The protein below binds the small molecule below.
Small molecule (SMILES): CC(=O)N[C@@H]1[C@@H](O)[C@H](O)[C@@H](CO)O[C@H]1O

Sequence of chain 1.C:
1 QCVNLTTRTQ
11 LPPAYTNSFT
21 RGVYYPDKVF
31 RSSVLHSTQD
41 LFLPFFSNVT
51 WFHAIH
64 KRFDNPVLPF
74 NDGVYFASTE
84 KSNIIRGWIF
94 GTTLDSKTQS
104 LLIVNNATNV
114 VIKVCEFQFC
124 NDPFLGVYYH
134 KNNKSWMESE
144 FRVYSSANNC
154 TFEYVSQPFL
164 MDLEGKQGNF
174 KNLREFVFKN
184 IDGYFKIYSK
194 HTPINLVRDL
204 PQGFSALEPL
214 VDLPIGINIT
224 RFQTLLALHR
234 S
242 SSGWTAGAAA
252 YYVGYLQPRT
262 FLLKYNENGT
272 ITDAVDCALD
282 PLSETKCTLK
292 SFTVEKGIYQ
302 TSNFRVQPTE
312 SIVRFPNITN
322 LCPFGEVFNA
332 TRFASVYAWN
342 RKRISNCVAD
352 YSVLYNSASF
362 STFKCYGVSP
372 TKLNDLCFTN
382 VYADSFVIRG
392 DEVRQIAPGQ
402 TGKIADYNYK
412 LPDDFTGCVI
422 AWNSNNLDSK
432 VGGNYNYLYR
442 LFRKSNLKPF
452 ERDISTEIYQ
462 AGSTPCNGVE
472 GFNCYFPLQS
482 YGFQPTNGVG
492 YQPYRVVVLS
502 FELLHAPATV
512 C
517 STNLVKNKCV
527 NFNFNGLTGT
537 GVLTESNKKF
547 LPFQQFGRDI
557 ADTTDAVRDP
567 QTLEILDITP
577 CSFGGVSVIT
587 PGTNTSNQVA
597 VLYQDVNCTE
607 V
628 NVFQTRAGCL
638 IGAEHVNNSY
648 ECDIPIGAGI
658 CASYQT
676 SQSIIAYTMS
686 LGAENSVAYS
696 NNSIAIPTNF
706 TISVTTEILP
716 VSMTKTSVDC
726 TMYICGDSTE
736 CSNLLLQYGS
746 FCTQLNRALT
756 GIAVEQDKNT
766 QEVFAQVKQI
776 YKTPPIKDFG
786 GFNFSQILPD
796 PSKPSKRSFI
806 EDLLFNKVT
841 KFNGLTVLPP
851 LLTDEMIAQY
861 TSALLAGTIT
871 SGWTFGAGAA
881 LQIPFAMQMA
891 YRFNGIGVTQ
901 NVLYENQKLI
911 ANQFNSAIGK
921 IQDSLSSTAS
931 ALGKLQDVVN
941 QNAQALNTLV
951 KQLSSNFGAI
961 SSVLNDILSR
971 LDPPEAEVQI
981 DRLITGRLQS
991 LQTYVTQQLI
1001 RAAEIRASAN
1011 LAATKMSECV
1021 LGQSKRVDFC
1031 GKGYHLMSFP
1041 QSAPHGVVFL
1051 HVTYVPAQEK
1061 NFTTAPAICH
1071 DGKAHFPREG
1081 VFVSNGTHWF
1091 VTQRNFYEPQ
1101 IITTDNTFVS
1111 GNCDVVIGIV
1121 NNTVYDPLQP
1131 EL

Binding-site contacts:
Ligand atom C4 contacts residue ASN109 of chain 1.C at 4.2 Å.
Ligand atom C7 contacts residue ASN109 of chain 1.C at 3.3 Å.
Ligand atom O4 contacts residue ASN112 of chain 1.C at 3.9 Å.
Ligand atom O3 contacts residue ASN112 of chain 1.C at 4.5 Å.
Ligand atom C4 contacts residue ASN112 of chain 1.C at 4.0 Å.
Ligand atom C3 contacts residue ASN112 of chain 1.C at 3.6 Å.
Ligand atom O6 contacts residue VAL158 of chain 1.C at 4.0 Å.
Ligand atom C6 contacts residue VAL114 of chain 1.C at 4.4 Å (hydrophobic).
Ligand atom C7 contacts residue THR111 of chain 1.C at 3.7 Å.
Ligand atom C5 contacts residue ASN112 of chain 1.C at 3.9 Å.
Ligand atom C5 contacts residue ASN109 of chain 1.C at 3.7 Å.
Ligand atom O7 contacts residue ASN109 of chain 1.C at 3.5 Å (h-bond).
Ligand atom O6 contacts residue VAL114 of chain 1.C at 3.4 Å.
Ligand atom N2 contacts residue THR111 of chain 1.C at 3.5 Å.
Ligand atom O7 contacts residue THR111 of chain 1.C at 2.8 Å (h-bond).
Ligand atom C1 contacts residue ASN109 of chain 1.C at 1.4 Å.
Ligand atom C3 contacts residue ASN109 of chain 1.C at 3.8 Å.
Ligand atom C1 contacts residue ASN112 of chain 1.C at 4.1 Å.
Ligand atom O5 contacts residue VAL114 of chain 1.C at 3.4 Å.
Ligand atom O5 contacts residue ASN109 of chain 1.C at 2.4 Å (h-bond).
Ligand atom N2 contacts residue ASN109 of chain 1.C at 2.8 Å (h-bond).
Ligand atom C2 contacts residue ASN112 of chain 1.C at 4.3 Å.
Ligand atom C8 contacts residue ASN109 of chain 1.C at 3.4 Å.
Ligand atom C5 contacts residue VAL114 of chain 1.C at 4.2 Å (hydrophobic).
Ligand atom C6 contacts residue VAL158 of chain 1.C at 4.5 Å (hydrophobic).
Ligand atom C2 contacts residue ASN109 of chain 1.C at 2.4 Å.
Ligand atom C1 contacts residue VAL114 of chain 1.C at 3.8 Å (hydrophobic).